Binding-site contacts:
Ligand atom O4 contacts residue THR291 of chain 20.C at 3.3 Å.
Ligand atom O1B contacts residue TYR72 of chain 20.C at 4.4 Å.
Ligand atom C4 contacts residue HIS298 of chain 20.C at 3.8 Å.
Ligand atom C4 contacts residue ARG77 of chain 20.C at 4.4 Å.
Ligand atom O1B contacts residue ARG77 of chain 20.C at 2.7 Å (salt-bridge).
Ligand atom C11 contacts residue TYR72 of chain 20.C at 4.3 Å (hydrophobic).
Ligand atom C2 contacts residue ARG77 of chain 20.C at 4.4 Å.
Ligand atom C3 contacts residue ARG77 of chain 20.C at 4.2 Å.
Ligand atom C4 contacts residue TYR72 of chain 20.C at 3.4 Å (hydrophobic).
Ligand atom C1 contacts residue TYR72 of chain 20.C at 4.3 Å (hydrophobic).
Ligand atom O4 contacts residue ILE79 of chain 20.C at 3.7 Å.
Ligand atom C4 contacts residue GLY78 of chain 20.C at 3.2 Å.
Ligand atom O4 contacts residue ARG289 of chain 20.C at 4.5 Å.
Ligand atom C1 contacts residue ARG77 of chain 20.C at 3.3 Å.
Ligand atom C3 contacts residue GLY78 of chain 20.C at 3.9 Å.
Ligand atom C3 contacts residue HIS298 of chain 20.C at 3.5 Å.
Ligand atom O1A contacts residue ARG77 of chain 20.C at 3.0 Å (salt-bridge).
Ligand atom C3 contacts residue GLY78 of chain 20.C at 4.3 Å.
Ligand atom O1A contacts residue HIS298 of chain 20.C at 4.3 Å.
Ligand atom O8 contacts residue ARG77 of chain 20.C at 3.6 Å (salt-bridge).
Ligand atom O4 contacts residue TYR72 of chain 20.C at 3.8 Å.
Ligand atom O6 contacts residue ASN93 of chain 20.C at 3.4 Å (h-bond).
Ligand atom C6 contacts residue ASN93 of chain 20.C at 3.7 Å.
Ligand atom O4 contacts residue ASN80 of chain 20.C at 4.3 Å.
Ligand atom C6 contacts residue TYR72 of chain 20.C at 3.9 Å (hydrophobic).
Ligand atom O4 contacts residue GLY78 of chain 20.C at 3.1 Å.
Ligand atom O9 contacts residue ARG77 of chain 20.C at 3.8 Å.
Ligand atom O1A contacts residue GLY78 of chain 20.C at 3.8 Å.
Ligand atom C11 contacts residue ASP85 of chain 20.D at 4.0 Å.
Ligand atom C1 contacts residue GLY78 of chain 20.C at 4.2 Å.
Ligand atom O10 contacts residue ASN293 of chain 20.C at 4.5 Å.
Ligand atom O3 contacts residue VAL296 of chain 20.C at 4.4 Å.
Ligand atom O1A contacts residue TYR72 of chain 20.C at 3.6 Å.
Ligand atom N5 contacts residue TYR72 of chain 20.C at 3.1 Å (h-bond).
Ligand atom C2 contacts residue GLY78 of chain 20.C at 4.1 Å.
Ligand atom C5 contacts residue TYR72 of chain 20.C at 3.6 Å (hydrophobic).
Ligand atom O3 contacts residue GLY78 of chain 20.C at 3.4 Å.
Ligand atom C10 contacts residue TYR72 of chain 20.C at 4.0 Å (hydrophobic).
Ligand atom O10 contacts residue THR291 of chain 20.C at 4.4 Å.
Ligand atom O4 contacts residue HIS298 of chain 20.C at 3.2 Å (h-bond).

Sequence of chain 20.C:
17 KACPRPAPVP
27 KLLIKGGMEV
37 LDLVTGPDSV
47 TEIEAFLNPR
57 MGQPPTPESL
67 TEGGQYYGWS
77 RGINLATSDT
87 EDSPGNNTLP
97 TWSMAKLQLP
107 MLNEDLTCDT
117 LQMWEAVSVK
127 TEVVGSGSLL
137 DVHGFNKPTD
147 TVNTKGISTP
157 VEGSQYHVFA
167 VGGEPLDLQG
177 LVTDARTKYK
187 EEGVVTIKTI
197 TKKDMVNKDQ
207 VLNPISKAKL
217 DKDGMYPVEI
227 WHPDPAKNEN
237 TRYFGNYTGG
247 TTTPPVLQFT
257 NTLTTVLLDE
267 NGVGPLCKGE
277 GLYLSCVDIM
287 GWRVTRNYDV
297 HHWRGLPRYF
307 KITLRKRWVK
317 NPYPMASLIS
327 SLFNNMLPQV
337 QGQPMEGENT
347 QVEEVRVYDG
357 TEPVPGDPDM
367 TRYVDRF

Sequence of chain 20.D:
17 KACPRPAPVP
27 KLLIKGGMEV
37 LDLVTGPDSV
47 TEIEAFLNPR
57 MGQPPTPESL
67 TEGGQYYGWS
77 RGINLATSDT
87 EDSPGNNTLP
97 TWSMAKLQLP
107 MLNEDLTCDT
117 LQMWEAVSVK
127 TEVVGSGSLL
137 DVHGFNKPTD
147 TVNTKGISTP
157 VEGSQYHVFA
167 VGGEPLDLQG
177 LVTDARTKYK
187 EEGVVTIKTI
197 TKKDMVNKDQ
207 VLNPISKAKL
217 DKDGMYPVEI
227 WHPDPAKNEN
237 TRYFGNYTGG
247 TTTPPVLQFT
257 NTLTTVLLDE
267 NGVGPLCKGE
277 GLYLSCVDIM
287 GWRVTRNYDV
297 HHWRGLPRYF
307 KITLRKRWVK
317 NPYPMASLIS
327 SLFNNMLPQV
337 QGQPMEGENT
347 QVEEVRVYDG

This protein binds this small molecule.
Small molecule (SMILES): CC(=O)N[C@H]1[C@H]([C@H](O)[C@H](O)CO)O[C@@](O[C@H]2[C@@H](O)[C@@H](CO)O[C@@H](O[C@H]3[C@H](O)[C@@H](O)[C@H](O)O[C@@H]3CO)[C@@H]2O)(C(=O)O)C[C@@H]1O